Sequence of chain 1.M:
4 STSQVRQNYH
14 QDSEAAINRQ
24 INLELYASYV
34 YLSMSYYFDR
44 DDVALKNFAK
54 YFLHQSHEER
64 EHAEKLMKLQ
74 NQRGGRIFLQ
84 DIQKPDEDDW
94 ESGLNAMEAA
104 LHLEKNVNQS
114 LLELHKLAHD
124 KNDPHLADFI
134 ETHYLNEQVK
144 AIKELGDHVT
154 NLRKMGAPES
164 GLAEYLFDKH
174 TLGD

The protein below binds the small molecule below.
Small molecule (SMILES): O=C(NO)c1cccc(C(=O)NO)c1

Sequence of chain 1.N:
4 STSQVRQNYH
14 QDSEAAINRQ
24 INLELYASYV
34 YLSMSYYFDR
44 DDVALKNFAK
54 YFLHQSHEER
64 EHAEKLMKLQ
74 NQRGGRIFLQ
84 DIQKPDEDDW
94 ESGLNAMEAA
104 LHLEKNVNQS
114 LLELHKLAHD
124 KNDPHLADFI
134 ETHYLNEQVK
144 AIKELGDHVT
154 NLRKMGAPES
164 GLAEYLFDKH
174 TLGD

Sequence of chain 1.O:
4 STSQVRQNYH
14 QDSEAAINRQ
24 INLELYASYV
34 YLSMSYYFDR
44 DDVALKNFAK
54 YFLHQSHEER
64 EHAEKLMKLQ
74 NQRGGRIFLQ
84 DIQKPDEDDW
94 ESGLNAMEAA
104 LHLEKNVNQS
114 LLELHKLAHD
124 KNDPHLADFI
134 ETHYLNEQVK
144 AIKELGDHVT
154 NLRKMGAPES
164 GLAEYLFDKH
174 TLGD

Binding-site contacts:
Ligand atom C02 contacts residue HIS122 of chain 1.O at 3.3 Å.
Ligand atom C08 contacts residue ASP123 of chain 1.N at 4.2 Å.
Ligand atom C08 contacts residue ASN125 of chain 1.N at 3.9 Å.
Ligand atom C07 contacts residue HIS122 of chain 1.N at 3.7 Å.
Ligand atom C02 contacts residue ZN1 of chain 1.RC at 2.8 Å.
Ligand atom C05 contacts residue HIS122 of chain 1.O at 4.5 Å.
Ligand atom C05 contacts residue ASN125 of chain 1.N at 4.2 Å.
Ligand atom N03 contacts residue HIS122 of chain 1.N at 3.5 Å.
Ligand atom O04 contacts residue HIS122 of chain 1.M at 2.7 Å.
Ligand atom O04 contacts residue HIS122 of chain 1.N at 3.3 Å.
Ligand atom C06 contacts residue HIS122 of chain 1.N at 3.3 Å.
Ligand atom C06 contacts residue ASN125 of chain 1.N at 3.5 Å.
Ligand atom N03 contacts residue HIS122 of chain 1.M at 4.1 Å.
Ligand atom C02 contacts residue HIS122 of chain 1.N at 3.1 Å.
Ligand atom O04 contacts residue ZN1 of chain 1.RC at 2.1 Å.
Ligand atom N03 contacts residue HIS122 of chain 1.O at 3.7 Å.
Ligand atom C07 contacts residue ASN125 of chain 1.N at 3.4 Å.
Ligand atom O01 contacts residue HIS122 of chain 1.O at 2.5 Å.
Ligand atom O01 contacts residue HIS122 of chain 1.N at 2.5 Å.
Ligand atom C05 contacts residue ZN1 of chain 1.RC at 4.3 Å.
Ligand atom C07 contacts residue ASP123 of chain 1.N at 3.3 Å.
Ligand atom O04 contacts residue HIS122 of chain 1.O at 3.3 Å.
Ligand atom N03 contacts residue ZN1 of chain 1.RC at 2.8 Å.
Ligand atom O01 contacts residue ZN1 of chain 1.RC at 2.1 Å.
Ligand atom O01 contacts residue HIS122 of chain 1.M at 4.1 Å.
Ligand atom C05 contacts residue HIS122 of chain 1.N at 4.2 Å.
Ligand atom C06 contacts residue ASP123 of chain 1.N at 4.1 Å.